This small molecule binds to this protein.
Small molecule (SMILES): CC(C)C[C@@H](C=O)NC(=O)[C@H](CCCNC(N)=[NH2+])NC(=O)[C@H](CCC(=O)O)NC(=O)[C@H](COP(=O)(O)O)NC(=O)[C@H](CC(C)C)NC(=O)[C@H](CO)NC(=O)[C@@H](N)CCCNC(N)=[NH2+]

Sequence of chain 1.A:
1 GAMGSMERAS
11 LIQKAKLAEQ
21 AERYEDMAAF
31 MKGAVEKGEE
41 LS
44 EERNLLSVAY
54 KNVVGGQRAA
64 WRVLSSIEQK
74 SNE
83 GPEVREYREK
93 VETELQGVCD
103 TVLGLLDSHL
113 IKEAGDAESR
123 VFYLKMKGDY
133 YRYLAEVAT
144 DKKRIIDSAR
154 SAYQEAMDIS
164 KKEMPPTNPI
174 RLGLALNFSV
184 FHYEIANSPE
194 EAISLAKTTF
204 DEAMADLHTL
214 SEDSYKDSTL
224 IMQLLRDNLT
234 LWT

Binding-site contacts:
Ligand atom OE1 contacts residue LYS127 of chain 1.A at 3.4 Å.
Ligand atom CA contacts residue ASN180 of chain 1.A at 3.6 Å.
Ligand atom NE contacts residue ARG65 of chain 1.A at 3.5 Å.
Ligand atom CZ contacts residue ARG65 of chain 1.A at 3.4 Å.
Ligand atom CD contacts residue ARG65 of chain 1.A at 3.6 Å.
Ligand atom CA contacts residue ASN231 of chain 1.A at 3.6 Å.
Ligand atom P contacts residue ARG61 of chain 1.A at 3.5 Å.
Ligand atom O1P contacts residue ARG61 of chain 1.A at 3.0 Å (salt-bridge).
Ligand atom OG contacts residue TRP235 of chain 1.A at 3.0 Å (h-bond).
Ligand atom O3P contacts residue ARG134 of chain 1.A at 2.6 Å (salt-bridge).
Ligand atom NH2 contacts residue LYS54 of chain 1.A at 3.2 Å (salt-bridge).
Ligand atom OE2 contacts residue LYS127 of chain 1.A at 2.6 Å (salt-bridge).
Ligand atom N contacts residue ASN180 of chain 1.A at 2.8 Å (h-bond).
Ligand atom O1P contacts residue LYS54 of chain 1.A at 3.0 Å (salt-bridge).
Ligand atom CD1 contacts residue ASN55 of chain 1.A at 3.4 Å.
Ligand atom O contacts residue LEU227 of chain 1.A at 3.4 Å.
Ligand atom O2P contacts residue TYR135 of chain 1.A at 2.8 Å (h-bond).
Ligand atom O contacts residue ASN231 of chain 1.A at 3.0 Å (h-bond).
Ligand atom N contacts residue LEU179 of chain 1.A at 3.3 Å.
Ligand atom O contacts residue VAL183 of chain 1.A at 3.3 Å.
Ligand atom CB contacts residue GLU187 of chain 1.A at 3.3 Å.
Ligand atom NH1 contacts residue LYS54 of chain 1.A at 3.2 Å (salt-bridge).
Ligand atom CD contacts residue LYS127 of chain 1.A at 3.4 Å.
Ligand atom CB contacts residue ASN180 of chain 1.A at 3.2 Å.
Ligand atom O2P contacts residue ARG134 of chain 1.A at 2.7 Å (salt-bridge).
Ligand atom O3P contacts residue ARG61 of chain 1.A at 2.5 Å (salt-bridge).
Ligand atom O2P contacts residue LYS54 of chain 1.A at 3.6 Å.
Ligand atom N contacts residue GLU187 of chain 1.A at 3.1 Å (salt-bridge).
Ligand atom CZ contacts residue LYS54 of chain 1.A at 3.6 Å.
Ligand atom OG contacts residue TYR186 of chain 1.A at 3.5 Å.
Ligand atom CD1 contacts residue LYS54 of chain 1.A at 3.6 Å.
Ligand atom CG contacts residue ASN231 of chain 1.A at 3.6 Å.
Ligand atom CD1 contacts residue ASP230 of chain 1.A at 3.6 Å.
Ligand atom CA contacts residue LEU179 of chain 1.A at 3.5 Å (hydrophobic).
Ligand atom CB contacts residue ASN231 of chain 1.A at 3.4 Å.
Ligand atom C contacts residue LEU179 of chain 1.A at 3.5 Å (hydrophobic).
Ligand atom N contacts residue ASN231 of chain 1.A at 2.8 Å (h-bond).
Ligand atom NH2 contacts residue ARG65 of chain 1.A at 3.4 Å.
Ligand atom P contacts residue ARG134 of chain 1.A at 3.6 Å.
Ligand atom OG contacts residue GLU187 of chain 1.A at 2.6 Å (salt-bridge).